A small-molecule ligand and the protein it binds are described below.
Small molecule (SMILES): CC(C)CCC[C@@H](C)[C@H]1CC[C@H]2[C@@H]3CC=C4C[C@@H](O)CC[C@]4(C)[C@H]3CC[C@]12C

Binding-site contacts:
Ligand atom O1 contacts residue HIS467 of chain 1.A at 3.2 Å (h-bond).
Ligand atom C19 contacts residue VAL462 of chain 1.A at 4.5 Å (hydrophobic).
Ligand atom C21 contacts residue TYR351 of chain 1.A at 3.8 Å (hydrophobic).
Ligand atom C27 contacts residue TYR351 of chain 1.A at 4.0 Å (hydrophobic).
Ligand atom C12 contacts residue VAL462 of chain 1.A at 4.5 Å (hydrophobic).
Ligand atom C4 contacts residue HIS467 of chain 1.A at 3.9 Å.
Ligand atom C21 contacts residue VAL462 of chain 1.A at 4.2 Å (hydrophobic).
Ligand atom C19 contacts residue VAL463 of chain 1.A at 4.0 Å (hydrophobic).
Ligand atom C23 contacts residue TYR351 of chain 1.A at 4.3 Å (hydrophobic).
Ligand atom C1 contacts residue PHE466 of chain 1.A at 3.9 Å (hydrophobic).
Ligand atom C2 contacts residue HIS467 of chain 1.A at 4.0 Å.
Ligand atom C20 contacts residue LEU459 of chain 1.A at 4.1 Å (hydrophobic).
Ligand atom C18 contacts residue LEU459 of chain 1.A at 4.2 Å (hydrophobic).
Ligand atom C18 contacts residue VAL462 of chain 1.A at 3.5 Å (hydrophobic).
Ligand atom C19 contacts residue PHE466 of chain 1.A at 4.1 Å (hydrophobic).
Ligand atom C3 contacts residue HIS467 of chain 1.A at 3.8 Å.
Ligand atom C2 contacts residue PHE466 of chain 1.A at 3.8 Å (hydrophobic).
Ligand atom C21 contacts residue LEU459 of chain 1.A at 4.5 Å (hydrophobic).
Ligand atom C11 contacts residue VAL462 of chain 1.A at 4.5 Å (hydrophobic).

Sequence of chain 1.A:
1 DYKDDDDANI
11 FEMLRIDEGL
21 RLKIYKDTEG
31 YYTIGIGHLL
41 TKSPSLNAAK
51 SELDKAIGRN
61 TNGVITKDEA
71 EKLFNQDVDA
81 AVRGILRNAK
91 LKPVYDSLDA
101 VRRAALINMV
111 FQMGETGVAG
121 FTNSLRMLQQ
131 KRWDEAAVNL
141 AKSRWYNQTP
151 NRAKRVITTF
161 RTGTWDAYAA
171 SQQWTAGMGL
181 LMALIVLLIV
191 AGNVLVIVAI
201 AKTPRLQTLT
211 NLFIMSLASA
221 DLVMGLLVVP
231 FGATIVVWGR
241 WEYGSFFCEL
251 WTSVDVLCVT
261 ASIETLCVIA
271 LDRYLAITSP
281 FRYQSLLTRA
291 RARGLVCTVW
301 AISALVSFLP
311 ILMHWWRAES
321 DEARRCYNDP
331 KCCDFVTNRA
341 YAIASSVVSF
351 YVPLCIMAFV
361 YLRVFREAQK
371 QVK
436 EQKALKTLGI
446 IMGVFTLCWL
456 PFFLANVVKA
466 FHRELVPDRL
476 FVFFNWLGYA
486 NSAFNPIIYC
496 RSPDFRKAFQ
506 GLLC